Sequence of chain 1.G:
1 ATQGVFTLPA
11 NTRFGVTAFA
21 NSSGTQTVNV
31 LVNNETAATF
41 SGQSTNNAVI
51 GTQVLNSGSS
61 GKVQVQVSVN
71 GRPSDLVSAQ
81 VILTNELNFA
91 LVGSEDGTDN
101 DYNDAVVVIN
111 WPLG

The small molecule below binds the protein below.
Small molecule (SMILES): C[C@@H]1O[C@@H](CC(=O)O)[C@@H](O)[C@H](O)[C@@H]1O

Binding-site contacts:
Ligand atom O2 contacts residue SER22 of chain 1.G at 3.4 Å.
Ligand atom C5 contacts residue ASP96 of chain 1.G at 3.8 Å.
Ligand atom C1M contacts residue SER23 of chain 1.G at 3.6 Å.
Ligand atom C3 contacts residue ASP99 of chain 1.G at 3.2 Å.
Ligand atom C7 contacts residue SER23 of chain 1.G at 3.6 Å.
Ligand atom C3 contacts residue ASP104 of chain 1.G at 3.7 Å.
Ligand atom C1M contacts residue THR45 of chain 1.G at 4.0 Å.
Ligand atom O4 contacts residue ASP99 of chain 1.G at 3.6 Å (salt-bridge).
Ligand atom O2 contacts residue ASP101 of chain 1.G at 4.1 Å.
Ligand atom O7A contacts residue DLY1 of chain 1.H at 2.3 Å (h-bond).
Ligand atom C5 contacts residue SER22 of chain 1.G at 3.5 Å.
Ligand atom O3 contacts residue CA1 of chain 1.V at 2.6 Å.
Ligand atom C6 contacts residue DLY1 of chain 1.H at 2.4 Å.
Ligand atom C4 contacts residue ASP104 of chain 1.G at 3.2 Å.
Ligand atom C3 contacts residue CA1 of chain 1.V at 3.4 Å.
Ligand atom C5 contacts residue DLY1 of chain 1.H at 3.6 Å.
Ligand atom C1 contacts residue SER23 of chain 1.G at 3.9 Å.
Ligand atom O5 contacts residue SER22 of chain 1.G at 3.4 Å (h-bond).
Ligand atom O4 contacts residue ASP104 of chain 1.G at 3.3 Å (salt-bridge).
Ligand atom C4 contacts residue SER22 of chain 1.G at 3.6 Å.
Ligand atom O2 contacts residue ASP104 of chain 1.G at 3.9 Å.
Ligand atom O4 contacts residue GLU95 of chain 1.G at 3.4 Å (salt-bridge).
Ligand atom O7A contacts residue DTY2 of chain 1.H at 3.5 Å (h-bond).
Ligand atom O3 contacts residue ASP101 of chain 1.G at 2.9 Å (salt-bridge).
Ligand atom O3 contacts residue ASP99 of chain 1.G at 2.6 Å (salt-bridge).
Ligand atom C1M contacts residue DAL5 of chain 1.H at 3.7 Å.
Ligand atom O5 contacts residue DLY1 of chain 1.H at 4.0 Å.
Ligand atom O4 contacts residue CA1 of chain 1.V at 2.5 Å.
Ligand atom O7A contacts residue SER23 of chain 1.G at 2.5 Å (h-bond).
Ligand atom C7 contacts residue DLY1 of chain 1.H at 1.3 Å.
Ligand atom C4 contacts residue ASP96 of chain 1.G at 3.5 Å.
Ligand atom O4 contacts residue ASP96 of chain 1.G at 2.6 Å (salt-bridge).
Ligand atom O5 contacts residue SER23 of chain 1.G at 2.9 Å (h-bond).
Ligand atom C7 contacts residue DTY2 of chain 1.H at 3.9 Å.
Ligand atom O4 contacts residue GLY97 of chain 1.G at 4.1 Å.
Ligand atom O2 contacts residue ASN21 of chain 1.G at 3.0 Å (h-bond).
Ligand atom O3 contacts residue ASP104 of chain 1.G at 3.0 Å (salt-bridge).
Ligand atom C4 contacts residue CA1 of chain 1.V at 3.3 Å.
Ligand atom C2 contacts residue ASP99 of chain 1.G at 4.0 Å.
Ligand atom C5 contacts residue SER23 of chain 1.G at 4.0 Å.